Sequence of chain 1.A:
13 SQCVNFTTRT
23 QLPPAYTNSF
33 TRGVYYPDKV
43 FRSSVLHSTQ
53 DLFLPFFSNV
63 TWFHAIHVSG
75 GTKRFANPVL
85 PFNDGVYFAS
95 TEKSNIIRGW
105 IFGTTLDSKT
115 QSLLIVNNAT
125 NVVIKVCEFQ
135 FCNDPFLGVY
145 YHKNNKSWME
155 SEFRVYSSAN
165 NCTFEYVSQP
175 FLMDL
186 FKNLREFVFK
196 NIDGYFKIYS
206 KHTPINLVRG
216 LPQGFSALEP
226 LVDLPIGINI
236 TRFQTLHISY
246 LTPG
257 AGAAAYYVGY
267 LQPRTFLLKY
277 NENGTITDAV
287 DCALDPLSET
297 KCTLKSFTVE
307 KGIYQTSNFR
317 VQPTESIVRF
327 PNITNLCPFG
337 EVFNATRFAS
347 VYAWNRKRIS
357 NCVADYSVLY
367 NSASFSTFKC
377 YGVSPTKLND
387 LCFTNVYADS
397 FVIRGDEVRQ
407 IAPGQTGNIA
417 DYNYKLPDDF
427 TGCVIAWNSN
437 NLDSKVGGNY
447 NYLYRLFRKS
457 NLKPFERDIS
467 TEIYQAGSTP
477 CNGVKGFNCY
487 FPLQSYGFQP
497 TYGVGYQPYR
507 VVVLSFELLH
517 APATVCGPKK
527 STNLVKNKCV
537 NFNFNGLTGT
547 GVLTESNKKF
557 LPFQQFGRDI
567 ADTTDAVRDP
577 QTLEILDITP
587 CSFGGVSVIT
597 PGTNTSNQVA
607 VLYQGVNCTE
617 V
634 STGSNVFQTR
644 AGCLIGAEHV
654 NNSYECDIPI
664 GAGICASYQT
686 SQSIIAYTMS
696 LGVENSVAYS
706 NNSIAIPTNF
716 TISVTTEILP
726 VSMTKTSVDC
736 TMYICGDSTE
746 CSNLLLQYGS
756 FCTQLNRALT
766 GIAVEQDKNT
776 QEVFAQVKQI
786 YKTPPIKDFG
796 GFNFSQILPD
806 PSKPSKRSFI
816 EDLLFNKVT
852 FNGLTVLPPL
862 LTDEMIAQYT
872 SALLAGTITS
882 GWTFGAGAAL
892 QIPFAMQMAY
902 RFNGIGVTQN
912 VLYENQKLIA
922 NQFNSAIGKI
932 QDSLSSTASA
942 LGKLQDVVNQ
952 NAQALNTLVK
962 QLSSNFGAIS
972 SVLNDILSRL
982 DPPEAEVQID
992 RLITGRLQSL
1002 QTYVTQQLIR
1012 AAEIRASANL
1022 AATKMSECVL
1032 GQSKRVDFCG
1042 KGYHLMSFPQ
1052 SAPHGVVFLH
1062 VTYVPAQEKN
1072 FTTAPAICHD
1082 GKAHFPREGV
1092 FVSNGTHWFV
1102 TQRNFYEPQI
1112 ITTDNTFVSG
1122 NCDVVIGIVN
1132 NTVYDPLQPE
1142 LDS

A protein and the small-molecule ligand that binds it are described below.
Small molecule (SMILES): CC(=O)N[C@H]1[C@H](O[C@H]2[C@H](O)[C@@H](NC(C)=O)CO[C@@H]2CO)O[C@H](CO)[C@@H](O)[C@@H]1O

Binding-site contacts:
Ligand atom C1 contacts residue ASN1131 of chain 1.A at 1.4 Å.
Ligand atom C7 contacts residue ASN1131 of chain 1.A at 3.5 Å.
Ligand atom C4 contacts residue ASN1131 of chain 1.A at 4.2 Å.
Ligand atom O5 contacts residue ASN1131 of chain 1.A at 2.3 Å (h-bond).
Ligand atom C5 contacts residue ASN1131 of chain 1.A at 3.6 Å.
Ligand atom N2 contacts residue ASN1131 of chain 1.A at 2.9 Å (h-bond).
Ligand atom C2 contacts residue ASN1131 of chain 1.A at 2.5 Å.
Ligand atom C3 contacts residue ASN1131 of chain 1.A at 3.8 Å.
Ligand atom O7 contacts residue ASN1131 of chain 1.A at 3.7 Å.